Binding-site contacts:
Ligand atom CH2 contacts residue ASP17 of chain 1.H at 3.5 Å.
Ligand atom NE1 contacts residue ILE15 of chain 1.H at 3.0 Å.
Ligand atom CE2 contacts residue ILE15 of chain 1.H at 3.9 Å (hydrophobic).
Ligand atom CG contacts residue ILE15 of chain 1.H at 3.9 Å (hydrophobic).
Ligand atom CE2 contacts residue ASP17 of chain 1.H at 4.4 Å.
Ligand atom O contacts residue ILE15 of chain 1.H at 2.8 Å.
Ligand atom CE2 contacts residue TRP1 of chain 1.MA at 4.4 Å (hydrophobic).
Ligand atom CZ2 contacts residue ASP17 of chain 1.H at 4.3 Å.
Ligand atom CE3 contacts residue ASP17 of chain 1.H at 2.7 Å.
Ligand atom OXT contacts residue ILE15 of chain 1.H at 3.4 Å.
Ligand atom CB contacts residue ILE15 of chain 1.H at 4.2 Å (hydrophobic).
Ligand atom NE1 contacts residue VAL16 of chain 1.H at 3.7 Å.
Ligand atom CH2 contacts residue VAL16 of chain 1.H at 4.2 Å (hydrophobic).
Ligand atom CG contacts residue VAL16 of chain 1.H at 4.4 Å (hydrophobic).
Ligand atom CZ2 contacts residue ILE15 of chain 1.H at 4.2 Å (hydrophobic).
Ligand atom CD2 contacts residue ASP17 of chain 1.H at 3.7 Å.
Ligand atom CA contacts residue ASP17 of chain 1.H at 3.9 Å.
Ligand atom CD1 contacts residue ILE15 of chain 1.H at 3.0 Å (hydrophobic).
Ligand atom N contacts residue ASP17 of chain 1.H at 2.4 Å.
Ligand atom CD2 contacts residue VAL16 of chain 1.H at 4.2 Å (hydrophobic).
Ligand atom CE3 contacts residue VAL16 of chain 1.H at 4.3 Å (hydrophobic).
Ligand atom C contacts residue VAL16 of chain 1.H at 4.3 Å (hydrophobic).
Ligand atom CZ3 contacts residue VAL16 of chain 1.H at 4.3 Å (hydrophobic).
Ligand atom CE2 contacts residue VAL16 of chain 1.H at 4.0 Å (hydrophobic).
Ligand atom O contacts residue ASP17 of chain 1.H at 3.9 Å.
Ligand atom CA contacts residue ILE15 of chain 1.H at 4.3 Å (hydrophobic).
Ligand atom CZ2 contacts residue VAL16 of chain 1.H at 4.0 Å (hydrophobic).
Ligand atom CZ3 contacts residue ASP17 of chain 1.H at 2.5 Å.
Ligand atom N contacts residue VAL16 of chain 1.H at 3.8 Å.
Ligand atom O contacts residue VAL16 of chain 1.H at 3.1 Å (h-bond).
Ligand atom CD1 contacts residue VAL16 of chain 1.H at 3.8 Å (hydrophobic).
Ligand atom CZ2 contacts residue TRP1 of chain 1.MA at 3.4 Å (hydrophobic).
Ligand atom C contacts residue ILE15 of chain 1.H at 3.2 Å (hydrophobic).
Ligand atom CH2 contacts residue TRP1 of chain 1.MA at 4.2 Å (hydrophobic).

Sequence of chain 1.H:
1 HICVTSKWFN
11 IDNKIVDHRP

The small molecule below binds the protein below.
Small molecule (SMILES): N[C@@H](Cc1c[nH]c2ccccc12)C(=O)O